This protein binds this small molecule.
Small molecule (SMILES): O=C(CCc1ccncc1)NCc1ccc2-c3ccccn3->[Ir+]34(c5c(-c6ccc7ccccc7n->36)sc3ccccc53)(c3c(-c5ccc6ccccc6n->45)sc4ccccc34)<-n2c1

Sequence of chain 2.A:
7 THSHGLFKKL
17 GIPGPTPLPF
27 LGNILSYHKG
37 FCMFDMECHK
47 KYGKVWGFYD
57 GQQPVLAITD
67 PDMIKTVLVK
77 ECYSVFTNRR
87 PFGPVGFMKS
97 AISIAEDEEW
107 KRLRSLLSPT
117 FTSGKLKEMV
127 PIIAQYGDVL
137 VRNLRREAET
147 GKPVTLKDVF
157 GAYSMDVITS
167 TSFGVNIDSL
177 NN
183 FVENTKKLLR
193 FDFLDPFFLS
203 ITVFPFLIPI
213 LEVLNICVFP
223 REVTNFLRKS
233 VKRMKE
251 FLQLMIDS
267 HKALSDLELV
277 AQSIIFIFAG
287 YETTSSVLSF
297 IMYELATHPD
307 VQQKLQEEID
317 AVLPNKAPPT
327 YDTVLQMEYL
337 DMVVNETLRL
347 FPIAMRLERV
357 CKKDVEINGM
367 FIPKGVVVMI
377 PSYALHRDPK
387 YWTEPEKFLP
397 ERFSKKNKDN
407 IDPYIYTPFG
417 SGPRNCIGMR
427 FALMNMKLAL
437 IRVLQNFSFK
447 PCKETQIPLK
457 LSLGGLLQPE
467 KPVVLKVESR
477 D

Binding-site contacts:
Ligand atom C62 contacts residue HEM1 of chain 2.B at 2.9 Å.
Ligand atom C58 contacts residue THR289 of chain 2.A at 3.6 Å.
Ligand atom C63 contacts residue ALA285 of chain 2.A at 3.4 Å (hydrophobic).
Ligand atom C20 contacts residue PHE200 of chain 2.A at 3.4 Å (hydrophobic).
Ligand atom C33 contacts residue ASP197 of chain 2.A at 3.4 Å.
Ligand atom C19 contacts residue PHE199 of chain 2.A at 3.4 Å (hydrophobic).
Ligand atom C13 contacts residue ILE100 of chain 2.A at 3.3 Å (hydrophobic).
Ligand atom C19 contacts residue VAL220 of chain 2.A at 3.8 Å (hydrophobic).
Ligand atom C60 contacts residue HEM1 of chain 2.B at 2.6 Å.
Ligand atom S52 contacts residue PHE193 of chain 2.A at 3.4 Å.
Ligand atom C34 contacts residue ASP197 of chain 2.A at 3.5 Å.
Ligand atom C28 contacts residue LEU196 of chain 2.A at 3.5 Å (hydrophobic).
Ligand atom S51 contacts residue PHE88 of chain 2.A at 3.6 Å.
Ligand atom N61 contacts residue HEM1 of chain 2.B at 1.9 Å.
Ligand atom S51 contacts residue GLY89 of chain 2.A at 3.1 Å (h-bond).
Ligand atom C19 contacts residue PHE200 of chain 2.A at 3.5 Å (hydrophobic).
Ligand atom C34 contacts residue LEU462 of chain 2.A at 3.7 Å (hydrophobic).
Ligand atom C43 contacts residue PHE88 of chain 2.A at 3.6 Å (hydrophobic).
Ligand atom C33 contacts residue GLY461 of chain 2.A at 3.6 Å.
Ligand atom C62 contacts residue ALA285 of chain 2.A at 3.5 Å (hydrophobic).
Ligand atom C41 contacts residue PHE200 of chain 2.A at 3.7 Å (hydrophobic).
Ligand atom C59 contacts residue THR289 of chain 2.A at 3.4 Å.
Ligand atom O57 contacts residue PHE284 of chain 2.A at 3.8 Å.
Ligand atom C42 contacts residue PHE200 of chain 2.A at 3.3 Å (hydrophobic).
Ligand atom C27 contacts residue LEU196 of chain 2.A at 3.9 Å (hydrophobic).
Ligand atom C27 contacts residue PHE193 of chain 2.A at 3.5 Å (hydrophobic).
Ligand atom C16 contacts residue VAL220 of chain 2.A at 3.8 Å (hydrophobic).
Ligand atom C08 contacts residue ILE100 of chain 2.A at 3.8 Å (hydrophobic).
Ligand atom C20 contacts residue LEU196 of chain 2.A at 3.8 Å (hydrophobic).
Ligand atom C46 contacts residue LEU462 of chain 2.A at 3.9 Å (hydrophobic).
Ligand atom C17 contacts residue VAL220 of chain 2.A at 3.5 Å (hydrophobic).
Ligand atom C06 contacts residue PHE88 of chain 2.A at 3.9 Å (hydrophobic).
Ligand atom C07 contacts residue ILE100 of chain 2.A at 3.3 Å (hydrophobic).
Ligand atom C29 contacts residue LEU462 of chain 2.A at 3.7 Å (hydrophobic).
Ligand atom C56 contacts residue THR289 of chain 2.A at 3.8 Å.
Ligand atom C35 contacts residue PHE284 of chain 2.A at 3.9 Å (hydrophobic).
Ligand atom C18 contacts residue VAL220 of chain 2.A at 3.5 Å (hydrophobic).
Ligand atom C49 contacts residue PHE193 of chain 2.A at 3.7 Å (hydrophobic).
Ligand atom C42 contacts residue PHE88 of chain 2.A at 3.3 Å (hydrophobic).
Ligand atom C55 contacts residue PHE284 of chain 2.A at 3.6 Å (hydrophobic).